Binding-site contacts:
Ligand atom O18 contacts residue PRO104 of chain 8.A at 2.6 Å.
Ligand atom O18 contacts residue LEU19 of chain 8.A at 2.7 Å.
Ligand atom O14 contacts residue GLU22 of chain 8.A at 3.2 Å (salt-bridge).
Ligand atom C11 contacts residue TYR54 of chain 6.A at 3.5 Å (hydrophobic).
Ligand atom O14 contacts residue ALA18 of chain 8.A at 2.1 Å (h-bond).
Ligand atom O18 contacts residue GLU22 of chain 8.A at 2.9 Å (salt-bridge).
Ligand atom N1 contacts residue TYR54 of chain 6.A at 3.7 Å.
Ligand atom C4 contacts residue TYR54 of chain 6.A at 3.6 Å (hydrophobic).
Ligand atom N10 contacts residue TYR54 of chain 6.A at 3.8 Å.
Ligand atom O5 contacts residue LEU72 of chain 8.A at 3.3 Å.
Ligand atom C9 contacts residue HIS53 of chain 6.A at 3.8 Å.
Ligand atom O16 contacts residue TYR54 of chain 6.A at 3.6 Å (h-bond).
Ligand atom O16 contacts residue LYS100 of chain 8.A at 3.7 Å.
Ligand atom N12 contacts residue HIS53 of chain 6.A at 3.8 Å.
Ligand atom O5 contacts residue ASN71 of chain 8.A at 3.6 Å (h-bond).
Ligand atom C13 contacts residue ALA18 of chain 8.A at 3.2 Å (hydrophobic).
Ligand atom C2 contacts residue TYR54 of chain 6.A at 3.5 Å (hydrophobic).
Ligand atom C15 contacts residue LEU19 of chain 8.A at 3.8 Å (hydrophobic).
Ligand atom N3 contacts residue TYR54 of chain 6.A at 3.5 Å.
Ligand atom C17 contacts residue GLU22 of chain 8.A at 2.6 Å.
Ligand atom C2 contacts residue VAL52 of chain 6.A at 3.9 Å (hydrophobic).
Ligand atom O16 contacts residue GLU22 of chain 8.A at 2.7 Å (salt-bridge).
Ligand atom N1 contacts residue VAL52 of chain 6.A at 2.9 Å (h-bond).
Ligand atom N10 contacts residue HIS53 of chain 6.A at 3.7 Å.
Ligand atom C13 contacts residue GLU22 of chain 8.A at 2.9 Å.
Ligand atom N12 contacts residue TYR54 of chain 6.A at 3.5 Å.
Ligand atom O14 contacts residue GLY17 of chain 8.A at 3.3 Å.
Ligand atom N7 contacts residue TYR54 of chain 6.A at 3.5 Å (h-bond).
Ligand atom C17 contacts residue PRO104 of chain 8.A at 3.8 Å (hydrophobic).
Ligand atom C13 contacts residue LEU19 of chain 8.A at 3.7 Å (hydrophobic).
Ligand atom N1 contacts residue GLU74 of chain 8.A at 3.3 Å (salt-bridge).
Ligand atom O5 contacts residue LEU73 of chain 8.A at 3.1 Å (h-bond).
Ligand atom O14 contacts residue LEU19 of chain 8.A at 2.8 Å (h-bond).
Ligand atom C15 contacts residue GLU22 of chain 8.A at 1.9 Å.
Ligand atom C8 contacts residue ALA18 of chain 8.A at 3.8 Å (hydrophobic).
Ligand atom O16 contacts residue PRO104 of chain 8.A at 3.4 Å.
Ligand atom C6 contacts residue TYR54 of chain 6.A at 3.5 Å (hydrophobic).
Ligand atom N7 contacts residue LYS100 of chain 8.A at 3.9 Å.
Ligand atom C17 contacts residue LEU19 of chain 8.A at 3.0 Å (hydrophobic).
Ligand atom N3 contacts residue GLU74 of chain 8.A at 3.2 Å (salt-bridge).

A small-molecule ligand and the protein it binds are described below.
Small molecule (SMILES): Nc1nc(=O)c2c([nH]1)NCC([C@H](O)[C@H](O)CO)=N2

Sequence of chain 6.A:
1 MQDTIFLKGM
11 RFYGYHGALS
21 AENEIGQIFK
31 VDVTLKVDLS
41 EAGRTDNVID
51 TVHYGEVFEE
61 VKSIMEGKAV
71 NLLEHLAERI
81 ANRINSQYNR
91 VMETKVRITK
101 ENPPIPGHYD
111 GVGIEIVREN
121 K

Sequence of chain 8.A:
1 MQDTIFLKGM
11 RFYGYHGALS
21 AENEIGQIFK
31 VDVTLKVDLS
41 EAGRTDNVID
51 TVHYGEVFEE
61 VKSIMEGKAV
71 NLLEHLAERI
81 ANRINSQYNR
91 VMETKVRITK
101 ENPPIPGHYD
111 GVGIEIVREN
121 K